This small molecule binds to this protein.
Small molecule (SMILES): [H]/N=C(\N/C(=N/[H])Nc1ccc(Cl)cc1)NC(C)C

Sequence of chain 3.A:
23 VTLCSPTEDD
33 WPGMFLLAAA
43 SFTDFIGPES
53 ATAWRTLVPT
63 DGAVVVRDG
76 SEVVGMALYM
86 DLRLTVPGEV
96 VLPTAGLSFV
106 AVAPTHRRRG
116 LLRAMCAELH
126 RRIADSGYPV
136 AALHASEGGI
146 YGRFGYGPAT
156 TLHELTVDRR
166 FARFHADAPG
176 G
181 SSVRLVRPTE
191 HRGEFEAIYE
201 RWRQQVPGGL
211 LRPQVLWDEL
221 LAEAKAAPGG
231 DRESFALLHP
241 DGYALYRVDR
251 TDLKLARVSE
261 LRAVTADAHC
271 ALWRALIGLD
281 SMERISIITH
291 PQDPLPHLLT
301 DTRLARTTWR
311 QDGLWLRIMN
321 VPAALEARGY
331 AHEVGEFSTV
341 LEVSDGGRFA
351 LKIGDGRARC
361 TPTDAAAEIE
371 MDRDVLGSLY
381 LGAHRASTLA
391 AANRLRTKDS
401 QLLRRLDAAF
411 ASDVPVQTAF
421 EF

Binding-site contacts:
Ligand atom C9 contacts residue TRP56 of chain 3.A at 3.9 Å (hydrophobic).
Ligand atom C4 contacts residue PHE422 of chain 3.A at 3.9 Å (hydrophobic).
Ligand atom C1 contacts residue VAL60 of chain 3.A at 3.9 Å (hydrophobic).
Ligand atom C6 contacts residue PHE422 of chain 3.A at 4.0 Å (hydrophobic).
Ligand atom CL contacts residue ARG57 of chain 3.A at 3.6 Å.
Ligand atom C10 contacts residue PHE104 of chain 3.A at 3.4 Å (hydrophobic).
Ligand atom CL contacts residue TRP33 of chain 3.A at 3.4 Å.
Ligand atom N contacts residue SER103 of chain 3.A at 2.9 Å (h-bond).
Ligand atom C2 contacts residue TRP56 of chain 3.A at 3.6 Å (hydrophobic).
Ligand atom C1 contacts residue LEU83 of chain 3.A at 3.9 Å (hydrophobic).
Ligand atom N2 contacts residue TRP56 of chain 3.A at 3.7 Å.
Ligand atom C contacts residue LEU83 of chain 3.A at 4.1 Å (hydrophobic).
Ligand atom C contacts residue TRP56 of chain 3.A at 4.0 Å (hydrophobic).
Ligand atom C3 contacts residue SER103 of chain 3.A at 3.6 Å.
Ligand atom C4 contacts residue TRP56 of chain 3.A at 3.9 Å (hydrophobic).
Ligand atom N contacts residue PHE422 of chain 3.A at 4.0 Å.
Ligand atom N contacts residue TRP56 of chain 3.A at 3.8 Å.
Ligand atom C4 contacts residue SER103 of chain 3.A at 3.5 Å.
Ligand atom N1 contacts residue TRP56 of chain 3.A at 3.7 Å.
Ligand atom C contacts residue ALA53 of chain 3.A at 3.9 Å (hydrophobic).
Ligand atom N1 contacts residue SER103 of chain 3.A at 3.6 Å.
Ligand atom C10 contacts residue TRP56 of chain 3.A at 4.0 Å (hydrophobic).
Ligand atom C2 contacts residue SER103 of chain 3.A at 3.9 Å.
Ligand atom C1 contacts residue TRP56 of chain 3.A at 3.8 Å (hydrophobic).
Ligand atom C2 contacts residue LEU83 of chain 3.A at 4.0 Å (hydrophobic).
Ligand atom C7 contacts residue GLU421 of chain 3.A at 3.7 Å.
Ligand atom C7 contacts residue ASP46 of chain 3.A at 3.2 Å.
Ligand atom C10 contacts residue ALA53 of chain 3.A at 3.9 Å (hydrophobic).
Ligand atom C contacts residue PHE104 of chain 3.A at 4.1 Å (hydrophobic).
Ligand atom C9 contacts residue PHE104 of chain 3.A at 3.2 Å (hydrophobic).
Ligand atom CL contacts residue LEU83 of chain 3.A at 3.9 Å.
Ligand atom C2 contacts residue MET85 of chain 3.A at 3.8 Å (hydrophobic).
Ligand atom C3 contacts residue TRP56 of chain 3.A at 3.7 Å (hydrophobic).
Ligand atom C8 contacts residue GLU421 of chain 3.A at 3.5 Å.
Ligand atom N1 contacts residue PHE422 of chain 3.A at 3.1 Å (h-bond).
Ligand atom N3 contacts residue PHE422 of chain 3.A at 3.4 Å (h-bond).
Ligand atom C3 contacts residue PHE104 of chain 3.A at 3.9 Å (hydrophobic).
Ligand atom C5 contacts residue PHE422 of chain 3.A at 3.5 Å (hydrophobic).
Ligand atom CL contacts residue ALA53 of chain 3.A at 3.7 Å.
Ligand atom C6 contacts residue GLU421 of chain 3.A at 3.9 Å.